Sequence of chain 2.A:
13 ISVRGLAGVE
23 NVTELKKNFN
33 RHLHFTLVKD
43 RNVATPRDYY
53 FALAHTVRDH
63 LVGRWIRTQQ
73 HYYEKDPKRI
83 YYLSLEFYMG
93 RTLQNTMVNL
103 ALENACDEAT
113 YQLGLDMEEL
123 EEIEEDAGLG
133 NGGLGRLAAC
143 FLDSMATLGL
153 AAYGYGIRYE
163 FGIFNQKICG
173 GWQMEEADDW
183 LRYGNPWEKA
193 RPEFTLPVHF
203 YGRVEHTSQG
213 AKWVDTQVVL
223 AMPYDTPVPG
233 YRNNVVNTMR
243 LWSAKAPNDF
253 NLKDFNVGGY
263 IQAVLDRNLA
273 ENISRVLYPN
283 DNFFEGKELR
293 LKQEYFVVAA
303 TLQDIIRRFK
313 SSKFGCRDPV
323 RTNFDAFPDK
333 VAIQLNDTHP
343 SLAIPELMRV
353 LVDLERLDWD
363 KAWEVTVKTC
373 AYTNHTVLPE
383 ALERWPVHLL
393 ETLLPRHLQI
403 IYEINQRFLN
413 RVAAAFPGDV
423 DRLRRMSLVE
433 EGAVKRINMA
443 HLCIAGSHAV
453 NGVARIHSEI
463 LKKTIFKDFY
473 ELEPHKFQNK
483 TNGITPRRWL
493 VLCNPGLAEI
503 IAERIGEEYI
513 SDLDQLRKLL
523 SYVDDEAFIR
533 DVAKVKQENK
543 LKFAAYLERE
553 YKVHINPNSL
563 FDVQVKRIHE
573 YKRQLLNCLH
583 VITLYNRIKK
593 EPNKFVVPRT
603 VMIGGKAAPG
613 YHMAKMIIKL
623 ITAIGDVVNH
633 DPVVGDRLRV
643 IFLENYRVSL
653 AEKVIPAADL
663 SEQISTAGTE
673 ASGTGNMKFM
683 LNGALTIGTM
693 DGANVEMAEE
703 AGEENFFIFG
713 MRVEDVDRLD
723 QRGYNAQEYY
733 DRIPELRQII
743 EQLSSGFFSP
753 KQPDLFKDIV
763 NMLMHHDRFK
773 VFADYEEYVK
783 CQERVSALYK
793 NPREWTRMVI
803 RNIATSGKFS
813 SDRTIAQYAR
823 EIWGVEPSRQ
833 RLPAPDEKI

A protein and the small-molecule ligand that binds it are described below.
Small molecule (SMILES): CC[n+]1c(C)c(C(=O)OC(C)C)c(-c2ccccc2Cl)c(C(=O)O)c1C(=O)O

Binding-site contacts:
Ligand atom O3B contacts residue ARG309 of chain 2.A at 2.6 Å (salt-bridge).
Ligand atom CL2 contacts residue ASP227 of chain 2.A at 3.6 Å.
Ligand atom C11 contacts residue GLN71 of chain 2.A at 4.0 Å.
Ligand atom C13 contacts residue PHE196 of chain 2.A at 3.9 Å (hydrophobic).
Ligand atom CL2 contacts residue ARG242 of chain 2.A at 3.9 Å.
Ligand atom C3 contacts residue PHE196 of chain 2.A at 3.6 Å (hydrophobic).
Ligand atom O4A contacts residue ARG309 of chain 2.A at 2.9 Å (salt-bridge).
Ligand atom C14 contacts residue ARG309 of chain 2.A at 3.9 Å.
Ligand atom C1 contacts residue PHE196 of chain 2.A at 4.0 Å (hydrophobic).
Ligand atom O3B contacts residue PHE196 of chain 2.A at 3.7 Å.
Ligand atom O3A contacts residue ARG242 of chain 2.A at 3.1 Å (salt-bridge).
Ligand atom C21 contacts residue TRP67 of chain 2.A at 3.7 Å (hydrophobic).
Ligand atom O4B contacts residue ARG310 of chain 2.A at 2.9 Å.
Ligand atom O3A contacts residue PHE196 of chain 2.A at 3.8 Å.
Ligand atom O8 contacts residue GLN71 of chain 2.A at 3.8 Å.
Ligand atom C16 contacts residue TYR75 of chain 2.A at 4.0 Å (hydrophobic).
Ligand atom C17 contacts residue TYR75 of chain 2.A at 3.5 Å (hydrophobic).
Ligand atom C4 contacts residue PHE196 of chain 2.A at 3.6 Å (hydrophobic).
Ligand atom C13 contacts residue ARG309 of chain 2.A at 3.8 Å.
Ligand atom C20 contacts residue ILE68 of chain 2.A at 3.7 Å (hydrophobic).
Ligand atom C2 contacts residue PHE196 of chain 2.A at 3.7 Å (hydrophobic).
Ligand atom O4A contacts residue ARG310 of chain 2.A at 3.6 Å.
Ligand atom C4 contacts residue GLU195 of chain 2.A at 3.3 Å.
Ligand atom C5 contacts residue PHE196 of chain 2.A at 3.4 Å (hydrophobic).
Ligand atom C19 contacts residue ILE68 of chain 2.A at 3.5 Å (hydrophobic).
Ligand atom C21 contacts residue ILE68 of chain 2.A at 3.9 Å (hydrophobic).
Ligand atom C14 contacts residue ARG310 of chain 2.A at 3.5 Å.
Ligand atom O3B contacts residue ARG242 of chain 2.A at 3.9 Å.
Ligand atom C18 contacts residue GLN71 of chain 2.A at 3.8 Å.
Ligand atom O3A contacts residue ARG310 of chain 2.A at 3.6 Å.
Ligand atom O3B contacts residue ARG310 of chain 2.A at 2.6 Å (salt-bridge).
Ligand atom C20 contacts residue ARG193 of chain 2.A at 3.8 Å.
Ligand atom C6 contacts residue PHE196 of chain 2.A at 3.7 Å (hydrophobic).
Ligand atom CL2 contacts residue ARG193 of chain 2.A at 3.2 Å.
Ligand atom C21 contacts residue ARG193 of chain 2.A at 3.6 Å.
Ligand atom C15 contacts residue GLN71 of chain 2.A at 3.7 Å.
Ligand atom C3 contacts residue GLU195 of chain 2.A at 3.5 Å.
Ligand atom C13 contacts residue ARG310 of chain 2.A at 3.4 Å.
Ligand atom C15 contacts residue GLN72 of chain 2.A at 3.4 Å.
Ligand atom C8 contacts residue GLN71 of chain 2.A at 3.7 Å.